Sequence of chain 1.G:
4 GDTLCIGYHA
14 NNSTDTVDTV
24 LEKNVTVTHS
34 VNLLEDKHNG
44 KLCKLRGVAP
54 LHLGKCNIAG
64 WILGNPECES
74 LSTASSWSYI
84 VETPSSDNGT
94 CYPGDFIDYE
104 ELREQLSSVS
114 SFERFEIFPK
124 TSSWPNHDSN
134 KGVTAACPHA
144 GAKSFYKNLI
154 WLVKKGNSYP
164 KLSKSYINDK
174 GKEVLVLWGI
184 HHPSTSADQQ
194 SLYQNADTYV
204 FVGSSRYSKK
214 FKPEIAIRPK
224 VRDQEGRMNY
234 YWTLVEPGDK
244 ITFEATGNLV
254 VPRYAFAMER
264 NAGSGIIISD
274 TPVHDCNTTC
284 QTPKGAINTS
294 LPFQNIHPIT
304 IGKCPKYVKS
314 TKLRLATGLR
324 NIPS

A protein and the small-molecule ligand that binds it are described below.
Small molecule (SMILES): CC(=O)N[C@@H]1[C@@H](O)[C@H](O)[C@@H](CO)O[C@H]1O

Binding-site contacts:
Ligand atom C2 contacts residue ASN27 of chain 1.G at 2.6 Å.
Ligand atom C7 contacts residue ASN27 of chain 1.G at 3.4 Å.
Ligand atom C4 contacts residue ASN27 of chain 1.G at 4.4 Å.
Ligand atom O5 contacts residue ASN27 of chain 1.G at 2.5 Å (h-bond).
Ligand atom C1 contacts residue ASN27 of chain 1.G at 1.5 Å.
Ligand atom O7 contacts residue ASN27 of chain 1.G at 3.4 Å (h-bond).
Ligand atom N2 contacts residue ASN27 of chain 1.G at 3.0 Å (h-bond).
Ligand atom C5 contacts residue ASN27 of chain 1.G at 3.8 Å.
Ligand atom C8 contacts residue LYS26 of chain 1.G at 3.6 Å.
Ligand atom C8 contacts residue ASN27 of chain 1.G at 4.0 Å.
Ligand atom C3 contacts residue ASN27 of chain 1.G at 3.9 Å.